A small-molecule ligand and the protein it binds are described below.
Small molecule (SMILES): CC(=O)N[C@@H]1[C@@H](O)[C@H](O)[C@@H](CO)O[C@H]1O

Sequence of chain 1.C:
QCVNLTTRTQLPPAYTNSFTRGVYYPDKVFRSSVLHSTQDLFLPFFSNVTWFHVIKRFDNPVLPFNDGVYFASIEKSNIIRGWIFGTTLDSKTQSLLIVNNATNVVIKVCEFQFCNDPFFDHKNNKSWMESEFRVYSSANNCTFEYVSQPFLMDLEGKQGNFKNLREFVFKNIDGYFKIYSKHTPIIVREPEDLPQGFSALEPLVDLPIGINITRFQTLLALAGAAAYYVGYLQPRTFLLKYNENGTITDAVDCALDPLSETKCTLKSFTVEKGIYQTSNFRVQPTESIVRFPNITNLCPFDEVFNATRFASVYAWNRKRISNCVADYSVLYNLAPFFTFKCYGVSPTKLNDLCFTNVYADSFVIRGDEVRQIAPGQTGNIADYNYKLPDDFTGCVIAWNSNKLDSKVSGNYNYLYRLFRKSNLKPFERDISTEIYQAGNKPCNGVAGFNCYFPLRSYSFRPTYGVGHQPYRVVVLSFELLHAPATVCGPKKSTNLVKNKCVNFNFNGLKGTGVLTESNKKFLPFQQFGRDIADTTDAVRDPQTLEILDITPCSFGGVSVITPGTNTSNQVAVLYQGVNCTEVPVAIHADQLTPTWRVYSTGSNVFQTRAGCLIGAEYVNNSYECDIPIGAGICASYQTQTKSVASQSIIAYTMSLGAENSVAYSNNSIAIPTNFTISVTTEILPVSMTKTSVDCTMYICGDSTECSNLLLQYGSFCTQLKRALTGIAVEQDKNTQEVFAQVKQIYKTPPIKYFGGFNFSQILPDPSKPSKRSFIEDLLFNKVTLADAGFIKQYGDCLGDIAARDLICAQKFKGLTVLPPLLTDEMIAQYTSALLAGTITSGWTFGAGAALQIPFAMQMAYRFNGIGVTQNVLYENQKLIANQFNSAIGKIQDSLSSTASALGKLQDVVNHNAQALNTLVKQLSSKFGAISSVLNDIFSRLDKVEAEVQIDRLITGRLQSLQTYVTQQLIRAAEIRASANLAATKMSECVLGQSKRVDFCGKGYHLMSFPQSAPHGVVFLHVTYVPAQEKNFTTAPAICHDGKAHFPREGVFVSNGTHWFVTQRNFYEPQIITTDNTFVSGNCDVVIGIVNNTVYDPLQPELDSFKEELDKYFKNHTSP

Binding-site contacts:
Ligand atom C7 contacts residue ASN600 of chain 1.C at 3.3 Å.
Ligand atom O6 contacts residue ASN600 of chain 1.C at 4.0 Å.
Ligand atom C1 contacts residue ASN600 of chain 1.C at 1.5 Å.
Ligand atom C5 contacts residue ASN600 of chain 1.C at 3.7 Å.
Ligand atom C3 contacts residue ASN600 of chain 1.C at 3.8 Å.
Ligand atom C2 contacts residue ASN600 of chain 1.C at 2.5 Å.
Ligand atom C4 contacts residue ASN600 of chain 1.C at 4.2 Å.
Ligand atom O5 contacts residue ASN600 of chain 1.C at 2.3 Å (h-bond).
Ligand atom O7 contacts residue ASN600 of chain 1.C at 3.1 Å (h-bond).
Ligand atom N2 contacts residue ASN600 of chain 1.C at 3.0 Å (h-bond).